Binding-site contacts:
Ligand atom C1 contacts residue LEU905 of chain 1.A at 4.3 Å (hydrophobic).
Ligand atom O5 contacts residue ASN700 of chain 1.A at 2.2 Å (h-bond).
Ligand atom C8 contacts residue ASN700 of chain 1.A at 4.4 Å.
Ligand atom C7 contacts residue ASN700 of chain 1.A at 3.4 Å.
Ligand atom C4 contacts residue ASN700 of chain 1.A at 4.0 Å.
Ligand atom C1 contacts residue ASN700 of chain 1.A at 1.4 Å.
Ligand atom C2 contacts residue ASN700 of chain 1.A at 2.4 Å.
Ligand atom O4 contacts residue LEU905 of chain 1.A at 4.0 Å.
Ligand atom C5 contacts residue ASN700 of chain 1.A at 3.4 Å.
Ligand atom C3 contacts residue ASN700 of chain 1.A at 3.6 Å.
Ligand atom C5 contacts residue LEU905 of chain 1.A at 4.2 Å (hydrophobic).
Ligand atom C3 contacts residue LEU905 of chain 1.A at 4.1 Å (hydrophobic).
Ligand atom C4 contacts residue LEU905 of chain 1.A at 4.4 Å (hydrophobic).
Ligand atom N2 contacts residue ASN700 of chain 1.A at 2.7 Å (h-bond).
Ligand atom O7 contacts residue ASN700 of chain 1.A at 3.8 Å.
Ligand atom N2 contacts residue LEU905 of chain 1.A at 4.4 Å.

Sequence of chain 1.A:
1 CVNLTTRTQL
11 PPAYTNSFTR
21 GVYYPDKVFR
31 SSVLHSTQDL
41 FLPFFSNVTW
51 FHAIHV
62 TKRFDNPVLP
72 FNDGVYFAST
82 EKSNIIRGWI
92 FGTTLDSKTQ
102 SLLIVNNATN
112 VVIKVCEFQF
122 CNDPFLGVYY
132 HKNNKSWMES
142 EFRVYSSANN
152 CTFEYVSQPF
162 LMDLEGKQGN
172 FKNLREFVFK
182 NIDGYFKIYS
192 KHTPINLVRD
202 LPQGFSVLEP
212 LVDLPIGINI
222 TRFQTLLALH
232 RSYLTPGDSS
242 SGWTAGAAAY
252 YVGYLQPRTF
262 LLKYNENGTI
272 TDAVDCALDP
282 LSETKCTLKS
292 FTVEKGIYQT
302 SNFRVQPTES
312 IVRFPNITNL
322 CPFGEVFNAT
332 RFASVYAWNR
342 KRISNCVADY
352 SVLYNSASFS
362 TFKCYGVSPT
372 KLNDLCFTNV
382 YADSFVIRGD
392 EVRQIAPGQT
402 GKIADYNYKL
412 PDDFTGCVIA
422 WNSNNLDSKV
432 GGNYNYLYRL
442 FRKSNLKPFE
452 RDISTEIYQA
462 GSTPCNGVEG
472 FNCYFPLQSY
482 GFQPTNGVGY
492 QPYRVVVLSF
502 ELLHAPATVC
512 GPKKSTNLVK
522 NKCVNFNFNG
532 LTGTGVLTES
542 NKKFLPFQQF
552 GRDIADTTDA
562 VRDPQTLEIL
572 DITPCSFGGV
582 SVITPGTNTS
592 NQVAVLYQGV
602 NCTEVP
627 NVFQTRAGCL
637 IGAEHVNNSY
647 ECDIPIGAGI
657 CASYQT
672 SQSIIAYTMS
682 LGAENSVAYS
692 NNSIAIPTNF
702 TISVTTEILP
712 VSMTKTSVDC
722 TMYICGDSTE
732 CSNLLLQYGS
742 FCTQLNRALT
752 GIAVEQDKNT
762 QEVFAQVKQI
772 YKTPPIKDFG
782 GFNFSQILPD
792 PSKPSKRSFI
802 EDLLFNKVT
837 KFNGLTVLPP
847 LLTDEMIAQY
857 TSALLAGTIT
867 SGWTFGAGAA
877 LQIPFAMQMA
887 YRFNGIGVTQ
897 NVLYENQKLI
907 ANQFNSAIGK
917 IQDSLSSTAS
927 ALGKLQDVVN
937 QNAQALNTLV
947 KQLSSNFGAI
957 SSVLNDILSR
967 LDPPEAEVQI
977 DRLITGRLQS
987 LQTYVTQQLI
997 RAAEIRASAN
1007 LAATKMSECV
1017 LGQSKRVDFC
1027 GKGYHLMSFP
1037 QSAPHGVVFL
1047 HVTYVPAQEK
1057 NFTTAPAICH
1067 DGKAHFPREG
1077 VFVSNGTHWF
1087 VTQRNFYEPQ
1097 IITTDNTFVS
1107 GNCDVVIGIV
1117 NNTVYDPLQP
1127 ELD

A protein and the small-molecule ligand that binds it are described below.
Small molecule (SMILES): CC(=O)N[C@H]1[C@H](O[C@H]2[C@H](O)[C@@H](NC(C)=O)CO[C@@H]2CO)O[C@H](CO)[C@@H](O)[C@@H]1O